A protein and the small-molecule ligand that binds it are described below.
Small molecule (SMILES): N#C[Fe](=C=O)C#N

Sequence of chain 1.D:
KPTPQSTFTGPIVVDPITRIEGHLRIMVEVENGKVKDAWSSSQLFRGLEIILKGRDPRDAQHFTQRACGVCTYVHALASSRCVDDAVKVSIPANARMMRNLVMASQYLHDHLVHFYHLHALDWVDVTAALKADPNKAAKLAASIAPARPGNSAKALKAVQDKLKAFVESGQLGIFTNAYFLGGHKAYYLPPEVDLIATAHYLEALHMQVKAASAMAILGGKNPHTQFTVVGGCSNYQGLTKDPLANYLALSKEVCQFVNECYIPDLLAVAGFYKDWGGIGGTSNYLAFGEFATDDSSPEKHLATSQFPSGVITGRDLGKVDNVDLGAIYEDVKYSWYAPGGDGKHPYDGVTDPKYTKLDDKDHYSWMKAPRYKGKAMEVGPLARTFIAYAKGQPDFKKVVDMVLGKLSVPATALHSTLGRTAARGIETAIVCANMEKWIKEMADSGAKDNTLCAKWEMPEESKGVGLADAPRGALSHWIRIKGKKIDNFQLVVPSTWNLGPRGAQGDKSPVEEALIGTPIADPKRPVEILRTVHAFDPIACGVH

Binding-site contacts:
Ligand atom C2 contacts residue ARG476 of chain 1.D at 3.5 Å.
Ligand atom N1 contacts residue PRO498 of chain 1.D at 3.5 Å.
Ligand atom N2 contacts residue PRO475 of chain 1.D at 3.4 Å.
Ligand atom C1 contacts residue SER499 of chain 1.D at 3.7 Å.
Ligand atom N1 contacts residue ARG476 of chain 1.D at 3.8 Å.
Ligand atom N1 contacts residue CYS546 of chain 1.D at 3.4 Å.
Ligand atom FE contacts residue CSO543 of chain 1.D at 4.1 Å.
Ligand atom O3 contacts residue VAL78 of chain 1.D at 3.7 Å.
Ligand atom O3 contacts residue CYS546 of chain 1.D at 3.8 Å.
Ligand atom C2 contacts residue NI1 of chain 1.S at 3.8 Å.
Ligand atom C1 contacts residue NI1 of chain 1.S at 3.7 Å.
Ligand atom O3 contacts residue LEU479 of chain 1.D at 3.6 Å.
Ligand atom FE contacts residue NI1 of chain 1.S at 2.6 Å.
Ligand atom C1 contacts residue PRO498 of chain 1.D at 3.7 Å (hydrophobic).
Ligand atom N1 contacts residue VAL497 of chain 1.D at 3.7 Å.
Ligand atom C1 contacts residue CYS75 of chain 1.D at 4.1 Å (hydrophobic).
Ligand atom O3 contacts residue VAL497 of chain 1.D at 3.3 Å.
Ligand atom C3 contacts residue VAL78 of chain 1.D at 3.8 Å (hydrophobic).
Ligand atom N2 contacts residue ARG476 of chain 1.D at 3.0 Å (salt-bridge).
Ligand atom FE contacts residue CYS75 of chain 1.D at 2.2 Å.
Ligand atom O3 contacts residue HIS79 of chain 1.D at 3.4 Å (h-bond).
Ligand atom O3 contacts residue PRO498 of chain 1.D at 3.5 Å.
Ligand atom N2 contacts residue CYS75 of chain 1.D at 3.4 Å.
Ligand atom C1 contacts residue ARG476 of chain 1.D at 3.6 Å.
Ligand atom N2 contacts residue ALA474 of chain 1.D at 3.3 Å.
Ligand atom N1 contacts residue SER499 of chain 1.D at 2.8 Å (h-bond).
Ligand atom C3 contacts residue VAL497 of chain 1.D at 3.4 Å (hydrophobic).
Ligand atom C1 contacts residue CYS546 of chain 1.D at 3.0 Å (hydrophobic).
Ligand atom FE contacts residue CYS546 of chain 1.D at 2.3 Å.
Ligand atom C3 contacts residue HIS79 of chain 1.D at 3.5 Å.
Ligand atom O3 contacts residue ALA474 of chain 1.D at 3.8 Å.
Ligand atom C3 contacts residue CYS75 of chain 1.D at 3.2 Å (hydrophobic).
Ligand atom N1 contacts residue CSO543 of chain 1.D at 3.7 Å.
Ligand atom C3 contacts residue PRO498 of chain 1.D at 3.8 Å (hydrophobic).
Ligand atom C1 contacts residue VAL497 of chain 1.D at 3.7 Å (hydrophobic).
Ligand atom C2 contacts residue ALA474 of chain 1.D at 3.9 Å (hydrophobic).
Ligand atom C2 contacts residue CYS75 of chain 1.D at 3.0 Å (hydrophobic).
Ligand atom C3 contacts residue CYS546 of chain 1.D at 3.0 Å (hydrophobic).
Ligand atom C1 contacts residue CSO543 of chain 1.D at 3.6 Å.
Ligand atom O3 contacts residue CYS75 of chain 1.D at 4.0 Å.